The small molecule below binds the protein below.
Small molecule (SMILES): CC(=O)N[C@@H]1[C@@H](O)[C@H](O)[C@@H](CO)O[C@H]1O

Binding-site contacts:
Ligand atom C2 contacts residue ASN244 of chain 3.A at 2.5 Å.
Ligand atom O7 contacts residue VAL259 of chain 3.A at 4.4 Å.
Ligand atom C7 contacts residue VAL259 of chain 3.A at 3.9 Å (hydrophobic).
Ligand atom C5 contacts residue ASN244 of chain 3.A at 3.8 Å.
Ligand atom C7 contacts residue ALA68 of chain 3.A at 4.4 Å (hydrophobic).
Ligand atom C8 contacts residue ALA68 of chain 3.A at 4.0 Å (hydrophobic).
Ligand atom C8 contacts residue VAL259 of chain 3.A at 3.6 Å (hydrophobic).
Ligand atom N2 contacts residue VAL259 of chain 3.A at 4.3 Å.
Ligand atom O7 contacts residue ALA68 of chain 3.A at 3.8 Å.
Ligand atom C3 contacts residue ASN244 of chain 3.A at 3.9 Å.
Ligand atom C8 contacts residue GLU66 of chain 3.A at 3.9 Å.
Ligand atom C7 contacts residue ASN244 of chain 3.A at 3.9 Å.
Ligand atom O7 contacts residue ASN244 of chain 3.A at 4.2 Å.
Ligand atom C1 contacts residue ASN244 of chain 3.A at 1.5 Å.
Ligand atom O5 contacts residue ASN244 of chain 3.A at 2.5 Å (h-bond).
Ligand atom N2 contacts residue ASN244 of chain 3.A at 3.0 Å (h-bond).
Ligand atom C4 contacts residue ASN244 of chain 3.A at 4.4 Å.
Ligand atom C8 contacts residue MET67 of chain 3.A at 4.2 Å (hydrophobic).

Sequence of chain 3.A:
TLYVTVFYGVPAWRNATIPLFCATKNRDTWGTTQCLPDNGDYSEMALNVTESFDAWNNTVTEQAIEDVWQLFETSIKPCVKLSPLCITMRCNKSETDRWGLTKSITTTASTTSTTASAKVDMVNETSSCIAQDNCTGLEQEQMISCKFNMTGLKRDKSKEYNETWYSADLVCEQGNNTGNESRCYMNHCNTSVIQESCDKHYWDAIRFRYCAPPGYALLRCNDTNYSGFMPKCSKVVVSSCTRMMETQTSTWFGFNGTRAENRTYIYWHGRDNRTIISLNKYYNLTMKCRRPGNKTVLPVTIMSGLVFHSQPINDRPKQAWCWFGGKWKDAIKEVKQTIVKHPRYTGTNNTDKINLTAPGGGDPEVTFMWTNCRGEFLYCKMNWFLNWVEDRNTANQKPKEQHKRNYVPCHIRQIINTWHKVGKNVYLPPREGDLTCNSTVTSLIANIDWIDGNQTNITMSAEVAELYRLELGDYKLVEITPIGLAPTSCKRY